Binding-site contacts:
Ligand atom O2 contacts residue PRO169 of chain 1.B at 3.6 Å.
Ligand atom N2 contacts residue TRP173 of chain 1.B at 3.6 Å.
Ligand atom C11 contacts residue ILE27 of chain 1.C at 3.6 Å (hydrophobic).
Ligand atom C2 contacts residue ARG43 of chain 1.C at 4.1 Å.
Ligand atom N2 contacts residue ASP57 of chain 1.D at 4.0 Å.
Ligand atom O2 contacts residue TRP173 of chain 1.B at 3.2 Å.
Ligand atom O3 contacts residue TRP173 of chain 1.B at 3.4 Å.
Ligand atom C5 contacts residue SER39 of chain 1.C at 3.9 Å.
Ligand atom N2 contacts residue ARG43 of chain 1.C at 4.0 Å.
Ligand atom C1 contacts residue TYR58 of chain 1.D at 4.0 Å (hydrophobic).
Ligand atom O3 contacts residue ARG43 of chain 1.C at 3.5 Å (salt-bridge).
Ligand atom C6 contacts residue ASP57 of chain 1.D at 4.0 Å.
Ligand atom N2 contacts residue TYR58 of chain 1.D at 3.9 Å.
Ligand atom C4 contacts residue ARG43 of chain 1.C at 3.6 Å.
Ligand atom O3 contacts residue TYR58 of chain 1.D at 3.4 Å (h-bond).
Ligand atom C3 contacts residue SER39 of chain 1.C at 3.9 Å.
Ligand atom C4 contacts residue SER39 of chain 1.C at 3.2 Å.
Ligand atom C6 contacts residue HIS216 of chain 1.B at 3.5 Å.
Ligand atom N2 contacts residue SER170 of chain 1.B at 3.9 Å.
Ligand atom O2 contacts residue SER170 of chain 1.B at 3.3 Å (h-bond).
Ligand atom O2 contacts residue ILE218 of chain 1.B at 3.9 Å.
Ligand atom C3 contacts residue ARG43 of chain 1.C at 4.1 Å.
Ligand atom C6 contacts residue ILE218 of chain 1.B at 4.0 Å (hydrophobic).
Ligand atom C5 contacts residue ARG43 of chain 1.C at 3.9 Å.
Ligand atom C10 contacts residue MET36 of chain 1.C at 3.9 Å (hydrophobic).
Ligand atom C1 contacts residue ARG43 of chain 1.C at 3.6 Å.
Ligand atom O3 contacts residue ASP57 of chain 1.D at 3.3 Å (salt-bridge).
Ligand atom C6 contacts residue ARG43 of chain 1.C at 3.6 Å.
Ligand atom O1 contacts residue TRP173 of chain 1.B at 2.9 Å (h-bond).
Ligand atom C1 contacts residue ILE218 of chain 1.B at 3.9 Å (hydrophobic).
Ligand atom C2 contacts residue TYR58 of chain 1.D at 3.8 Å (hydrophobic).
Ligand atom O1 contacts residue TYR58 of chain 1.D at 3.2 Å (h-bond).
Ligand atom C9 contacts residue PRO169 of chain 1.B at 3.8 Å (hydrophobic).
Ligand atom C5 contacts residue HIS216 of chain 1.B at 3.7 Å.
Ligand atom C8 contacts residue ILE40 of chain 1.C at 3.7 Å (hydrophobic).
Ligand atom C7 contacts residue TYR58 of chain 1.D at 3.5 Å (hydrophobic).
Ligand atom C7 contacts residue TRP173 of chain 1.B at 4.0 Å (hydrophobic).
Ligand atom C13 contacts residue ILE40 of chain 1.C at 3.9 Å (hydrophobic).
Ligand atom C9 contacts residue ILE40 of chain 1.C at 4.1 Å (hydrophobic).
Ligand atom N1 contacts residue ILE40 of chain 1.C at 3.5 Å.

Sequence of chain 1.C:
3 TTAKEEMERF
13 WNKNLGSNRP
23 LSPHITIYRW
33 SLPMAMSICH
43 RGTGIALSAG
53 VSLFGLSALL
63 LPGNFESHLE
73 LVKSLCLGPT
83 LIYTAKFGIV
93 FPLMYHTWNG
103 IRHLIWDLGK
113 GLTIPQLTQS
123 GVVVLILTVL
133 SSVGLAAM

Sequence of chain 1.B:
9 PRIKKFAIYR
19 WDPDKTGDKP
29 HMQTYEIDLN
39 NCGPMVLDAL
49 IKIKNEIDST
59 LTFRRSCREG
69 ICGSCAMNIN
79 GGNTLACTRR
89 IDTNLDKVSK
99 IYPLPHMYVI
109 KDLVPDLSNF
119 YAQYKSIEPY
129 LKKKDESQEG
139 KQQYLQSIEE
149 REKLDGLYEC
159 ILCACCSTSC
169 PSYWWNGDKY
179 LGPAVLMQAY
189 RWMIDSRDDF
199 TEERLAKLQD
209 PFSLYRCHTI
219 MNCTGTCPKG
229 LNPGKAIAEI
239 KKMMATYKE

The protein below binds the small molecule below.
Small molecule (SMILES): O=C(Nc1ccccc1)c1ccccc1[N+](=O)[O-]

Sequence of chain 1.D:
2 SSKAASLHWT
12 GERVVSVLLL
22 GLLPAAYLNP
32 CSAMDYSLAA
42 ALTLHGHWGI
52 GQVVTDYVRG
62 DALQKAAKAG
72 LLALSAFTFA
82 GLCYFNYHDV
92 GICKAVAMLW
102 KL